Sequence of chain 1.B:
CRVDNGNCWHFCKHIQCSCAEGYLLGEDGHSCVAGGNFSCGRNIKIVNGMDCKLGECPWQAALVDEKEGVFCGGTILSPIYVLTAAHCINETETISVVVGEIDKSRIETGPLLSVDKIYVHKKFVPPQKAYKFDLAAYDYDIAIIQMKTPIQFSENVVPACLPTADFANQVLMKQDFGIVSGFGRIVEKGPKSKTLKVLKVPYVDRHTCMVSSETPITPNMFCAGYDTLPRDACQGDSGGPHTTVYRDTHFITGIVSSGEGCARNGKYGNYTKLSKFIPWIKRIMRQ

Binding-site contacts:
Ligand atom N contacts residue ILE242 of chain 1.A at 3.0 Å (h-bond).
Ligand atom CZ contacts residue ASN214 of chain 1.A at 3.0 Å.
Ligand atom N contacts residue VAL244 of chain 1.A at 2.9 Å (h-bond).
Ligand atom O contacts residue VAL244 of chain 1.B at 2.8 Å (h-bond).
Ligand atom CG1 contacts residue LYS241 of chain 1.A at 3.5 Å.
Ligand atom O contacts residue VAL244 of chain 1.A at 3.0 Å (h-bond).
Ligand atom CA contacts residue VAL244 of chain 1.A at 3.3 Å (hydrophobic).
Ligand atom O contacts residue ILE242 of chain 1.A at 3.4 Å (h-bond).
Ligand atom CA contacts residue ILE242 of chain 1.B at 3.6 Å (hydrophobic).
Ligand atom O contacts residue LYS246 of chain 1.A at 2.7 Å (salt-bridge).
Ligand atom O contacts residue TRP404 of chain 1.A at 2.9 Å (h-bond).
Ligand atom CA contacts residue LYS246 of chain 1.A at 3.1 Å.
Ligand atom CG2 contacts residue ARG407 of chain 1.B at 3.3 Å.
Ligand atom CG1 contacts residue TYR243 of chain 1.A at 3.5 Å (hydrophobic).
Ligand atom C contacts residue VAL244 of chain 1.A at 3.6 Å (hydrophobic).
Ligand atom OXT contacts residue LYS246 of chain 1.B at 3.1 Å (salt-bridge).
Ligand atom O contacts residue LYS246 of chain 1.B at 2.9 Å (salt-bridge).
Ligand atom O contacts residue LYS241 of chain 1.A at 3.4 Å.
Ligand atom CD1 contacts residue ILE242 of chain 1.A at 3.4 Å (hydrophobic).
Ligand atom CA contacts residue ILE242 of chain 1.A at 3.5 Å (hydrophobic).
Ligand atom O contacts residue TRP404 of chain 1.A at 3.1 Å (h-bond).
Ligand atom CB contacts residue VAL244 of chain 1.A at 3.5 Å (hydrophobic).
Ligand atom N contacts residue ILE242 of chain 1.B at 3.0 Å (h-bond).
Ligand atom CE2 contacts residue ASN214 of chain 1.A at 2.4 Å.
Ligand atom O contacts residue TRP404 of chain 1.B at 3.0 Å (h-bond).
Ligand atom C contacts residue LYS246 of chain 1.A at 3.2 Å.
Ligand atom N contacts residue LYS246 of chain 1.A at 2.9 Å (salt-bridge).
Ligand atom CA contacts residue VAL244 of chain 1.B at 3.1 Å (hydrophobic).
Ligand atom OD2 contacts residue ASN214 of chain 1.B at 3.2 Å (h-bond).
Ligand atom O contacts residue ILE242 of chain 1.A at 3.3 Å (h-bond).
Ligand atom O contacts residue HIS245 of chain 1.B at 3.3 Å.
Ligand atom O contacts residue LYS246 of chain 1.A at 3.5 Å (salt-bridge).
Ligand atom CD2 contacts residue ASN214 of chain 1.A at 3.1 Å.
Ligand atom CE1 contacts residue VAL244 of chain 1.A at 3.4 Å (hydrophobic).
Ligand atom C contacts residue TRP404 of chain 1.B at 3.5 Å (hydrophobic).
Ligand atom O contacts residue ARG407 of chain 1.A at 3.6 Å.
Ligand atom O contacts residue ILE242 of chain 1.B at 3.5 Å (h-bond).
Ligand atom O contacts residue TYR243 of chain 1.B at 3.2 Å.
Ligand atom C contacts residue VAL244 of chain 1.B at 3.6 Å (hydrophobic).
Ligand atom N contacts residue VAL244 of chain 1.B at 3.3 Å (h-bond).

A protein and the small-molecule ligand that binds it are described below.
Small molecule (SMILES): CC[C@H](C)[C@H](NC(=O)[C@H](Cc1ccccc1)NC(=O)[C@@H](NC(=O)[C@H](CC(=O)O)NC(=O)[C@H](C)NC(=O)[C@H](Cc1ccccc1)NC(=O)[C@@H](NC(=O)[C@H](C)N)[C@@H](C)CC)[C@@H](C)CC)C(=O)O

Sequence of chain 1.A:
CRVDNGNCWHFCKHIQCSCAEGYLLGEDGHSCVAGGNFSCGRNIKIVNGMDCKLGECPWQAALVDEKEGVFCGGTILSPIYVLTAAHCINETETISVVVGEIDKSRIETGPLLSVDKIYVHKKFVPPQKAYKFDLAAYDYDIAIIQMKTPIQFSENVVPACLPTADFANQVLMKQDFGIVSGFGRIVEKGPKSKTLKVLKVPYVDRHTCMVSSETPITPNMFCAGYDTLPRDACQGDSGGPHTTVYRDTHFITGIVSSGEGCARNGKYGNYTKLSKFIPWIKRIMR